Sequence of chain 2.A:
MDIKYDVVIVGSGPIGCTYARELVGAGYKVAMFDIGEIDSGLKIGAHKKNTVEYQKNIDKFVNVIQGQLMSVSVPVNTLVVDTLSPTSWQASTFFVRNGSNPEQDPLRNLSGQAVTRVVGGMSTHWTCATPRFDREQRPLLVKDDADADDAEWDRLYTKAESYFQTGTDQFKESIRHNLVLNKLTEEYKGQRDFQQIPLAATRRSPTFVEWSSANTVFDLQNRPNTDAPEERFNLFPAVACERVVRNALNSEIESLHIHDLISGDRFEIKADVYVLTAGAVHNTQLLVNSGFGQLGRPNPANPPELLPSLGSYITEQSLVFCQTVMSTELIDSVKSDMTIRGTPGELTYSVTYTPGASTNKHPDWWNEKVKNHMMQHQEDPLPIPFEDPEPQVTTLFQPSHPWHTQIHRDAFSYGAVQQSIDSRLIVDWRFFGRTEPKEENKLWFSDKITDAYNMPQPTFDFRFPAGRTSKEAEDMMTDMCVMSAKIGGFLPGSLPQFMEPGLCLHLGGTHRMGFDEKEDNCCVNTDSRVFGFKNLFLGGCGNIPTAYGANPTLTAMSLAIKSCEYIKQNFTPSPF

Binding-site contacts:
Ligand atom O4 contacts residue FDA1 of chain 2.B at 3.5 Å.
Ligand atom C3 contacts residue PHE474 of chain 2.A at 4.2 Å (hydrophobic).
Ligand atom O5 contacts residue PHE474 of chain 2.A at 4.1 Å.
Ligand atom C1 contacts residue PHE474 of chain 2.A at 4.0 Å (hydrophobic).
Ligand atom O6 contacts residue LEU361 of chain 2.A at 3.8 Å.
Ligand atom C3 contacts residue HIS548 of chain 2.A at 3.6 Å.
Ligand atom O4 contacts residue CYS546 of chain 2.A at 2.7 Å (h-bond).
Ligand atom C1 contacts residue ARG472 of chain 2.A at 3.9 Å.
Ligand atom F2 contacts residue ALA171 of chain 2.A at 4.1 Å.
Ligand atom O1 contacts residue PHE474 of chain 2.A at 4.1 Å.
Ligand atom O5 contacts residue ARG472 of chain 2.A at 3.7 Å.
Ligand atom C2 contacts residue THR169 of chain 2.A at 4.0 Å.
Ligand atom O4 contacts residue HIS548 of chain 2.A at 3.5 Å (h-bond).
Ligand atom C2 contacts residue FDA1 of chain 2.B at 3.9 Å.
Ligand atom C3 contacts residue ASN593 of chain 2.A at 3.6 Å.
Ligand atom C4 contacts residue PHE474 of chain 2.A at 4.0 Å (hydrophobic).
Ligand atom C4 contacts residue CYS546 of chain 2.A at 3.4 Å (hydrophobic).
Ligand atom F2 contacts residue GLN448 of chain 2.A at 3.0 Å.
Ligand atom C3 contacts residue FDA1 of chain 2.B at 3.2 Å.
Ligand atom C2 contacts residue ASN593 of chain 2.A at 3.6 Å.
Ligand atom O1 contacts residue ARG472 of chain 2.A at 3.0 Å.
Ligand atom O1 contacts residue GLN448 of chain 2.A at 3.0 Å (h-bond).
Ligand atom O6 contacts residue ARG472 of chain 2.A at 3.9 Å.
Ligand atom C6 contacts residue LEU361 of chain 2.A at 3.9 Å (hydrophobic).
Ligand atom F2 contacts residue FDA1 of chain 2.B at 2.8 Å.
Ligand atom F2 contacts residue ASN593 of chain 2.A at 3.4 Å.
Ligand atom O3 contacts residue FDA1 of chain 2.B at 3.1 Å.
Ligand atom O3 contacts residue ASN593 of chain 2.A at 2.5 Å (h-bond).
Ligand atom C1 contacts residue THR169 of chain 2.A at 3.8 Å.
Ligand atom O1 contacts residue HIS450 of chain 2.A at 3.4 Å.
Ligand atom C1 contacts residue GLN448 of chain 2.A at 3.7 Å.
Ligand atom C6 contacts residue LEU545 of chain 2.A at 3.9 Å (hydrophobic).
Ligand atom O1 contacts residue ASP452 of chain 2.A at 4.1 Å.
Ligand atom C2 contacts residue PHE474 of chain 2.A at 3.8 Å (hydrophobic).
Ligand atom C2 contacts residue GLN448 of chain 2.A at 3.3 Å.
Ligand atom F2 contacts residue THR169 of chain 2.A at 3.1 Å.
Ligand atom C6 contacts residue CYS546 of chain 2.A at 3.7 Å (hydrophobic).
Ligand atom C4 contacts residue FDA1 of chain 2.B at 3.9 Å.
Ligand atom O3 contacts residue HIS548 of chain 2.A at 2.7 Å (h-bond).
Ligand atom C4 contacts residue HIS548 of chain 2.A at 3.7 Å.

This small molecule binds to this protein.
Small molecule (SMILES): OC[C@H]1O[C@@H](O)[C@H](F)[C@@H](O)[C@@H]1O